Sequence of chain 1.C:
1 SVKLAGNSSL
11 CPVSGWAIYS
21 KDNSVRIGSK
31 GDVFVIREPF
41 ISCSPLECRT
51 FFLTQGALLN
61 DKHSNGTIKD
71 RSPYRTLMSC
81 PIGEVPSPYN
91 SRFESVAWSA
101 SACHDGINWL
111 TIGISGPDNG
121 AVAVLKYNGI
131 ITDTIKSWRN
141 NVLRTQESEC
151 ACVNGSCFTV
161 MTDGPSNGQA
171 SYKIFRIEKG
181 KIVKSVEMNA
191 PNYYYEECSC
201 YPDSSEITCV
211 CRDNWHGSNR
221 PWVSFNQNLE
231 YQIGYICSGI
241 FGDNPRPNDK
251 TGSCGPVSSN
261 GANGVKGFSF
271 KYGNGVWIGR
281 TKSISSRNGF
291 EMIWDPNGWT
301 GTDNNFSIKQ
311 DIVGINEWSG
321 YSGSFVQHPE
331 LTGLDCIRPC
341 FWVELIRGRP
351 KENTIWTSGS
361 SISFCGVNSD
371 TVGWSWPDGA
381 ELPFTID

Binding-site contacts:
Ligand atom O1B contacts residue ARG287 of chain 1.C at 2.9 Å (salt-bridge).
Ligand atom C82 contacts residue ARG144 of chain 1.C at 3.5 Å.
Ligand atom O1A contacts residue EDO1 of chain 1.BA at 3.8 Å.
Ligand atom C1 contacts residue ARG212 of chain 1.C at 3.9 Å.
Ligand atom C3 contacts residue ASP70 of chain 1.C at 3.2 Å.
Ligand atom C3 contacts residue ARG37 of chain 1.C at 3.7 Å.
Ligand atom C91 contacts residue ASN214 of chain 1.C at 3.6 Å.
Ligand atom O1B contacts residue EDO1 of chain 1.BA at 3.5 Å (h-bond).
Ligand atom C8 contacts residue GLU196 of chain 1.C at 3.5 Å.
Ligand atom C81 contacts residue ARG144 of chain 1.C at 3.9 Å.
Ligand atom C5 contacts residue ASP70 of chain 1.C at 3.9 Å.
Ligand atom O1B contacts residue TYR321 of chain 1.C at 3.5 Å (h-bond).
Ligand atom O1A contacts residue TYR321 of chain 1.C at 3.5 Å (h-bond).
Ligand atom C91 contacts residue ARG212 of chain 1.C at 3.7 Å.
Ligand atom C9 contacts residue GLU196 of chain 1.C at 3.3 Å.
Ligand atom C82 contacts residue VAL142 of chain 1.C at 3.7 Å (hydrophobic).
Ligand atom C1 contacts residue TYR321 of chain 1.C at 3.1 Å (hydrophobic).
Ligand atom C1 contacts residue EDO1 of chain 1.BA at 3.5 Å.
Ligand atom C10 contacts residue ARG71 of chain 1.C at 3.8 Å.
Ligand atom O10 contacts residue ARG71 of chain 1.C at 2.9 Å (salt-bridge).
Ligand atom C1 contacts residue ARG287 of chain 1.C at 3.5 Å.
Ligand atom O1A contacts residue ARG212 of chain 1.C at 3.0 Å (salt-bridge).
Ligand atom C4 contacts residue ASP70 of chain 1.C at 3.6 Å.
Ligand atom O10 contacts residue ASP70 of chain 1.C at 3.2 Å.
Ligand atom O1B contacts residue ARG37 of chain 1.C at 2.8 Å (salt-bridge).
Ligand atom C4 contacts residue TYR321 of chain 1.C at 3.5 Å (hydrophobic).
Ligand atom C3 contacts residue GLU38 of chain 1.C at 3.7 Å.
Ligand atom C4 contacts residue GLU38 of chain 1.C at 3.6 Å.
Ligand atom C6 contacts residue GLU197 of chain 1.C at 3.8 Å.
Ligand atom C2 contacts residue TYR321 of chain 1.C at 2.9 Å (hydrophobic).
Ligand atom C11 contacts residue TRP98 of chain 1.C at 3.9 Å (hydrophobic).
Ligand atom C4 contacts residue GLU197 of chain 1.C at 3.8 Å.
Ligand atom N4 contacts residue GLU38 of chain 1.C at 2.7 Å (salt-bridge).
Ligand atom C7 contacts residue TYR321 of chain 1.C at 3.4 Å (hydrophobic).
Ligand atom C7 contacts residue ARG212 of chain 1.C at 3.8 Å.
Ligand atom O1A contacts residue ARG287 of chain 1.C at 2.8 Å (salt-bridge).
Ligand atom N4 contacts residue ASP70 of chain 1.C at 3.0 Å (salt-bridge).
Ligand atom C1 contacts residue ARG37 of chain 1.C at 4.0 Å.
Ligand atom C82 contacts residue ARG71 of chain 1.C at 3.7 Å.
Ligand atom C3 contacts residue TYR321 of chain 1.C at 3.2 Å (hydrophobic).

This small molecule binds to this protein.
Small molecule (SMILES): CCC(CC)O[C@@H]1C=C(C(=O)O)C[C@H](N)[C@H]1NC(C)=O